A small-molecule ligand and the protein it binds are described below.
Small molecule (SMILES): CC(=O)N[C@@H]1[C@@H](O)[C@H](O)[C@@H](CO)O[C@H]1O

Sequence of chain 1.E:
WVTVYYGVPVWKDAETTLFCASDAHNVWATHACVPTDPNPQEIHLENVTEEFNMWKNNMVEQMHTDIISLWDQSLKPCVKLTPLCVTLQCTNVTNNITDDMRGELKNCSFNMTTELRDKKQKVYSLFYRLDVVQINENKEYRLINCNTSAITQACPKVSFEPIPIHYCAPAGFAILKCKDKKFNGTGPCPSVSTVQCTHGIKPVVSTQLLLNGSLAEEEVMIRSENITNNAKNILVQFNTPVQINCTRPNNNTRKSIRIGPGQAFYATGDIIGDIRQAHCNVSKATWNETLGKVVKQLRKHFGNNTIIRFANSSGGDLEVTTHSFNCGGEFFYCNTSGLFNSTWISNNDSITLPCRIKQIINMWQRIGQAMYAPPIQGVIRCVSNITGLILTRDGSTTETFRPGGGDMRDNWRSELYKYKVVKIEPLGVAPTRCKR

Binding-site contacts:
Ligand atom C5 contacts residue ASN306 of chain 1.E at 3.7 Å.
Ligand atom C7 contacts residue VAL445 of chain 1.E at 4.3 Å (hydrophobic).
Ligand atom C8 contacts residue ASN306 of chain 1.E at 4.4 Å.
Ligand atom N2 contacts residue ASN306 of chain 1.E at 2.8 Å (h-bond).
Ligand atom C2 contacts residue ASN306 of chain 1.E at 2.5 Å.
Ligand atom O5 contacts residue ASN306 of chain 1.E at 2.4 Å (h-bond).
Ligand atom C1 contacts residue ILE327 of chain 1.E at 3.9 Å (hydrophobic).
Ligand atom C3 contacts residue ASN306 of chain 1.E at 3.8 Å.
Ligand atom C1 contacts residue ASN306 of chain 1.E at 1.5 Å.
Ligand atom C7 contacts residue ASN306 of chain 1.E at 3.4 Å.
Ligand atom C6 contacts residue ILE327 of chain 1.E at 4.2 Å (hydrophobic).
Ligand atom C8 contacts residue VAL445 of chain 1.E at 3.5 Å (hydrophobic).
Ligand atom O7 contacts residue ASN306 of chain 1.E at 3.7 Å.
Ligand atom C5 contacts residue ILE327 of chain 1.E at 4.0 Å (hydrophobic).
Ligand atom C8 contacts residue GLY444 of chain 1.E at 4.4 Å.
Ligand atom O5 contacts residue ILE327 of chain 1.E at 3.4 Å.
Ligand atom C4 contacts residue ASN306 of chain 1.E at 4.2 Å.